Binding-site contacts:
Ligand atom O7 contacts residue ASN60 of chain 1.L at 3.0 Å (h-bond).
Ligand atom C8 contacts residue ASN60 of chain 1.L at 4.3 Å.
Ligand atom C7 contacts residue THR47 of chain 1.L at 4.5 Å.
Ligand atom C4 contacts residue ASN60 of chain 1.L at 4.2 Å.
Ligand atom C8 contacts residue THR47 of chain 1.L at 3.6 Å.
Ligand atom O6 contacts residue GLU105 of chain 1.L at 4.0 Å.
Ligand atom C3 contacts residue ASN60 of chain 1.L at 3.8 Å.
Ligand atom N2 contacts residue ASN60 of chain 1.L at 2.9 Å (h-bond).
Ligand atom C5 contacts residue ASN60 of chain 1.L at 3.6 Å.
Ligand atom C1 contacts residue SER49 of chain 1.L at 4.5 Å.
Ligand atom C1 contacts residue GLU105 of chain 1.L at 4.3 Å.
Ligand atom C7 contacts residue ASN60 of chain 1.L at 3.1 Å.
Ligand atom O7 contacts residue NAG1 of chain 1.TH at 3.7 Å.
Ligand atom C1 contacts residue ASN60 of chain 1.L at 1.4 Å.
Ligand atom C2 contacts residue ASN60 of chain 1.L at 2.5 Å.
Ligand atom O5 contacts residue ASN60 of chain 1.L at 2.4 Å (h-bond).
Ligand atom O5 contacts residue THR103 of chain 1.L at 4.5 Å.

Sequence of chain 1.L:
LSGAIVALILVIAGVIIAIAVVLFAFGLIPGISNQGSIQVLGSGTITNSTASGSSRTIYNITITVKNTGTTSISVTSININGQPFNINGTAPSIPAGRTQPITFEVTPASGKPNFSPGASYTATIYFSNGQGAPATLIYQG

A protein and the small-molecule ligand that binds it are described below.
Small molecule (SMILES): CC(=O)N[C@H]1[C@H](O[C@H]2[C@H](O)[C@@H](NC(C)=O)CO[C@@H]2CO)O[C@H](CO)[C@@H](O)[C@@H]1O